Sequence of chain 59.A:
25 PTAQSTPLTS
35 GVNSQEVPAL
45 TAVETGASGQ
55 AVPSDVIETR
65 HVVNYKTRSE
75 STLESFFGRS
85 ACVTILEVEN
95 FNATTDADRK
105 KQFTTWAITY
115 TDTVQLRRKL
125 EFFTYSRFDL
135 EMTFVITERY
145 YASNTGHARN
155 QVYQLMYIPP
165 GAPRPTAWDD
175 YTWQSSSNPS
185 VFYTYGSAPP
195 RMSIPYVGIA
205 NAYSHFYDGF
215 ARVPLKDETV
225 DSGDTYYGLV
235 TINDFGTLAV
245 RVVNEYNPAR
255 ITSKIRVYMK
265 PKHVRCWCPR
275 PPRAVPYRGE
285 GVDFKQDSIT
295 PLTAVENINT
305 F

A protein and the small-molecule ligand that binds it are described below.
Small molecule (SMILES): CC(=O)N[C@H]1[C@H]([C@H](O)[C@H](O)CO)O[C@@](O)(C(=O)O)C[C@@H]1O

Sequence of chain 58.A:
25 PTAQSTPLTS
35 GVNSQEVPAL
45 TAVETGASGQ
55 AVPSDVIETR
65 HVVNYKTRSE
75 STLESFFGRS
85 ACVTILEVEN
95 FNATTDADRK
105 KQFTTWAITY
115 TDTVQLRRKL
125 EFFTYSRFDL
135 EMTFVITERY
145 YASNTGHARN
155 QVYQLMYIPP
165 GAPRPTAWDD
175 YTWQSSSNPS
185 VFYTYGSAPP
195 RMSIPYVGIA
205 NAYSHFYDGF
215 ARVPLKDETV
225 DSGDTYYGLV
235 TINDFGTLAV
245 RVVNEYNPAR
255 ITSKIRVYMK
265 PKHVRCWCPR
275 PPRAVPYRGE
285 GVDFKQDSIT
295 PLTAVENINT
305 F

Binding-site contacts:
Ligand atom O10 contacts residue TYR250 of chain 58.A at 2.7 Å (h-bond).
Ligand atom C9 contacts residue TYR145 of chain 59.A at 4.2 Å (hydrophobic).
Ligand atom C11 contacts residue TYR250 of chain 58.A at 3.7 Å (hydrophobic).
Ligand atom O1B contacts residue SER147 of chain 59.A at 3.1 Å (h-bond).
Ligand atom O1A contacts residue PRO252 of chain 58.A at 3.3 Å.
Ligand atom C11 contacts residue ARG143 of chain 59.A at 4.0 Å.
Ligand atom O1A contacts residue ALA146 of chain 59.A at 4.2 Å.
Ligand atom N5 contacts residue TYR250 of chain 58.A at 4.4 Å.
Ligand atom N5 contacts residue TYR145 of chain 59.A at 2.6 Å (h-bond).
Ligand atom C4 contacts residue TYR145 of chain 59.A at 3.6 Å (hydrophobic).
Ligand atom O4 contacts residue TYR250 of chain 58.A at 3.4 Å.
Ligand atom C1 contacts residue ALA146 of chain 59.A at 3.9 Å (hydrophobic).
Ligand atom O4 contacts residue ASN251 of chain 58.A at 4.2 Å.
Ligand atom C6 contacts residue ALA146 of chain 59.A at 4.2 Å (hydrophobic).
Ligand atom C3 contacts residue PRO252 of chain 58.A at 3.9 Å (hydrophobic).
Ligand atom C11 contacts residue TYR145 of chain 59.A at 3.7 Å (hydrophobic).
Ligand atom O8 contacts residue ALA146 of chain 59.A at 3.3 Å.
Ligand atom C6 contacts residue TYR145 of chain 59.A at 3.4 Å (hydrophobic).
Ligand atom C1 contacts residue PRO252 of chain 58.A at 4.1 Å (hydrophobic).
Ligand atom O1B contacts residue ALA146 of chain 59.A at 3.2 Å.
Ligand atom O4 contacts residue TYR145 of chain 59.A at 4.2 Å.
Ligand atom O1A contacts residue SER147 of chain 59.A at 2.8 Å (h-bond).
Ligand atom O4 contacts residue PRO252 of chain 58.A at 3.8 Å.
Ligand atom C7 contacts residue TYR145 of chain 59.A at 3.8 Å (hydrophobic).
Ligand atom O1B contacts residue ASN148 of chain 59.A at 4.3 Å.
Ligand atom C4 contacts residue PRO252 of chain 58.A at 3.8 Å (hydrophobic).
Ligand atom C5 contacts residue TYR145 of chain 59.A at 3.3 Å (hydrophobic).
Ligand atom C10 contacts residue TYR145 of chain 59.A at 3.6 Å (hydrophobic).
Ligand atom C8 contacts residue ALA146 of chain 59.A at 4.4 Å (hydrophobic).
Ligand atom C1 contacts residue SER147 of chain 59.A at 3.6 Å.
Ligand atom C10 contacts residue TYR250 of chain 58.A at 3.5 Å (hydrophobic).